This small molecule binds to this protein.
Small molecule (SMILES): OC[C@H]1O[C@H](O)[C@H](O)[C@@H](O)[C@@H]1O

Sequence of chain 2.B:
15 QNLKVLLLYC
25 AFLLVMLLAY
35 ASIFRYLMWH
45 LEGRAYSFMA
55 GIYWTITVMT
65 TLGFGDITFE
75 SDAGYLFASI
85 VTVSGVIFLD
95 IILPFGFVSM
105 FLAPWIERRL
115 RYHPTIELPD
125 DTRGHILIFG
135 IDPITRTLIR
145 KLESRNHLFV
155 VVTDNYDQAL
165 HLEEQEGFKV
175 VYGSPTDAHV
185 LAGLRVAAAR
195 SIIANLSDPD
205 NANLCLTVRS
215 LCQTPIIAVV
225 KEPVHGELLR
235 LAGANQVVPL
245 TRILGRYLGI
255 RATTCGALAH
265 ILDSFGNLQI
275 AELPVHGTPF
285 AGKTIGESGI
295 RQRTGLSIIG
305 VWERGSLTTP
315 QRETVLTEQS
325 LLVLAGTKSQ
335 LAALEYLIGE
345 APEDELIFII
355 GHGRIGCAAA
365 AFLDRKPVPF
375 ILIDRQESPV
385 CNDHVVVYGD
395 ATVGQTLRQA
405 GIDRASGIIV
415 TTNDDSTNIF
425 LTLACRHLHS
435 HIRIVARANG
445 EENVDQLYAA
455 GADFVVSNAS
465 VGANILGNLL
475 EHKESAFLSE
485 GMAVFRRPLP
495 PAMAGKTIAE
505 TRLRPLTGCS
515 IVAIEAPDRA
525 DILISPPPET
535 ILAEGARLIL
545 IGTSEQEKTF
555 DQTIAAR

Binding-site contacts:
Ligand atom C6 contacts residue ILE265 of chain 2.B at 3.7 Å (hydrophobic).
Ligand atom C6 contacts residue HIS264 of chain 2.B at 3.6 Å.
Ligand atom C4 contacts residue ARG250 of chain 2.B at 4.4 Å.
Ligand atom O3 contacts residue ARG369 of chain 2.B at 2.8 Å (salt-bridge).
Ligand atom C2 contacts residue ARG246 of chain 2.B at 3.8 Å.
Ligand atom O1 contacts residue ARG246 of chain 2.B at 4.2 Å.
Ligand atom O2 contacts residue ARG369 of chain 2.B at 4.4 Å.
Ligand atom O2 contacts residue ARG246 of chain 2.B at 2.7 Å (salt-bridge).
Ligand atom C3 contacts residue ARG246 of chain 2.B at 3.6 Å.
Ligand atom O6 contacts residue ILE265 of chain 2.B at 3.6 Å.
Ligand atom O4 contacts residue ARG250 of chain 2.B at 3.5 Å.
Ligand atom O4 contacts residue ARG246 of chain 2.B at 4.3 Å.
Ligand atom C3 contacts residue ARG369 of chain 2.B at 4.1 Å.
Ligand atom O3 contacts residue ARG246 of chain 2.B at 3.8 Å.
Ligand atom O6 contacts residue HIS264 of chain 2.B at 4.0 Å.